Binding-site contacts:
Ligand atom O1 contacts residue VAL49 of chain 1.K at 3.0 Å (h-bond).
Ligand atom CB3 contacts residue THR45 of chain 1.K at 3.5 Å.
Ligand atom CA3 contacts residue THR1 of chain 1.K at 2.3 Å.
Ligand atom CB3 contacts residue THR1 of chain 1.K at 3.2 Å.
Ligand atom CD1 contacts residue GLY119 of chain 1.L at 3.8 Å.
Ligand atom CB1 contacts residue VAL49 of chain 1.K at 3.4 Å (hydrophobic).
Ligand atom CE3 contacts residue THR45 of chain 1.K at 3.8 Å.
Ligand atom O3 contacts residue THR1 of chain 1.K at 2.0 Å (h-bond).
Ligand atom CD1 contacts residue ILE121 of chain 1.L at 3.9 Å (hydrophobic).
Ligand atom CG1 contacts residue ASP115 of chain 1.L at 3.3 Å.
Ligand atom O2 contacts residue THR21 of chain 1.K at 3.1 Å (h-bond).
Ligand atom N2 contacts residue THR21 of chain 1.K at 2.9 Å (h-bond).
Ligand atom CD4 contacts residue SER48 of chain 1.K at 3.7 Å.
Ligand atom O28 contacts residue THR21 of chain 1.K at 3.7 Å.
Ligand atom CA2 contacts residue GLY47 of chain 1.K at 3.0 Å.
Ligand atom C3 contacts residue THR1 of chain 1.K at 1.2 Å.
Ligand atom CE3 contacts residue LYS32 of chain 1.K at 3.1 Å.
Ligand atom O2 contacts residue ALA20 of chain 1.K at 3.4 Å.
Ligand atom CD2 contacts residue MET22 of chain 1.K at 3.9 Å (hydrophobic).
Ligand atom CA3 contacts residue GLY47 of chain 1.K at 3.9 Å.
Ligand atom CA1 contacts residue THR21 of chain 1.K at 3.2 Å.
Ligand atom CB1 contacts residue ASP115 of chain 1.L at 3.8 Å.
Ligand atom CG3 contacts residue VAL49 of chain 1.K at 3.6 Å (hydrophobic).
Ligand atom O1 contacts residue SER48 of chain 1.K at 3.4 Å.
Ligand atom O3 contacts residue GLY47 of chain 1.K at 3.6 Å.
Ligand atom CB3 contacts residue GLY47 of chain 1.K at 4.0 Å.
Ligand atom C3 contacts residue LYS33 of chain 1.K at 3.6 Å.
Ligand atom C2 contacts residue GLY47 of chain 1.K at 3.4 Å.
Ligand atom CD1 contacts residue ASP115 of chain 1.L at 3.2 Å.
Ligand atom C1 contacts residue VAL49 of chain 1.K at 3.8 Å (hydrophobic).
Ligand atom CA3 contacts residue LYS33 of chain 1.K at 3.7 Å.
Ligand atom N3 contacts residue THR1 of chain 1.K at 3.3 Å (h-bond).
Ligand atom N3 contacts residue GLY47 of chain 1.K at 2.8 Å (h-bond).
Ligand atom O1 contacts residue GLY47 of chain 1.K at 3.6 Å.
Ligand atom C1 contacts residue THR21 of chain 1.K at 3.6 Å.
Ligand atom CB2 contacts residue GLY47 of chain 1.K at 3.8 Å.
Ligand atom C19 contacts residue THR45 of chain 1.K at 3.3 Å.
Ligand atom CD2 contacts residue ALA27 of chain 1.K at 3.9 Å (hydrophobic).
Ligand atom CB3 contacts residue LYS33 of chain 1.K at 3.8 Å.
Ligand atom CD4 contacts residue GLY47 of chain 1.K at 3.5 Å.

Sequence of chain 1.L:
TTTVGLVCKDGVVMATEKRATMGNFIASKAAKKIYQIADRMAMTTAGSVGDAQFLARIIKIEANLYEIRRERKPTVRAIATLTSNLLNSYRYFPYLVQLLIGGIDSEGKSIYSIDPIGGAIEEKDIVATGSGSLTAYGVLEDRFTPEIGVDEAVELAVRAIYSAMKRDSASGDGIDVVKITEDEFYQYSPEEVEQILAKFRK

Sequence of chain 1.K:
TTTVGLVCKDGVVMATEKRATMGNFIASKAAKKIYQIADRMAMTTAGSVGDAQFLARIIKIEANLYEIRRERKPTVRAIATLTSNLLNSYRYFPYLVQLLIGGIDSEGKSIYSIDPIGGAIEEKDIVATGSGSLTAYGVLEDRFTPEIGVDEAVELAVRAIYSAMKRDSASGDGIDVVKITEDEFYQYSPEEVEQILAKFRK

A small-molecule ligand and the protein it binds are described below.
Small molecule (SMILES): CCCC[C@@H](C=O)NC(=O)[C@H](CC(C)C)NC(=O)[C@H](CC(C)C)NC(C)=O